Sequence of chain 34.H:
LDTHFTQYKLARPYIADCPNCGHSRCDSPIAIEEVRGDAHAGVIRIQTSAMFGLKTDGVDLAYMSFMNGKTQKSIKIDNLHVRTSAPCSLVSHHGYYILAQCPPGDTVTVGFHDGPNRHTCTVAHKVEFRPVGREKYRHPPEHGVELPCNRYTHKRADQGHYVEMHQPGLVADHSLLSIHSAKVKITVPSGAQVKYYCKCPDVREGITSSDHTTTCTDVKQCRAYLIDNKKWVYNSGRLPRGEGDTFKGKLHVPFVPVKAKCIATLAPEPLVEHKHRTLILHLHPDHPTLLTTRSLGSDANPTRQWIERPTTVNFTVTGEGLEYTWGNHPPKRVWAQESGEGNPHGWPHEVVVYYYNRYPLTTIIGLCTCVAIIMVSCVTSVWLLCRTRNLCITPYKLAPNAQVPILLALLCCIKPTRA

Binding-site contacts:
Ligand atom C4 contacts residue LYS156 of chain 34.H at 4.0 Å.
Ligand atom O6B contacts residue HIS155 of chain 34.H at 3.3 Å (h-bond).
Ligand atom O5B contacts residue LYS156 of chain 34.H at 3.3 Å.
Ligand atom SAG contacts residue THR4 of chain 34.H at 3.9 Å.
Ligand atom C6 contacts residue HIS155 of chain 34.H at 3.4 Å.
Ligand atom O4 contacts residue SER93 of chain 34.H at 3.0 Å (h-bond).
Ligand atom C6 contacts residue HIS94 of chain 34.H at 3.9 Å.
Ligand atom OAF contacts residue THR4 of chain 34.H at 2.9 Å (h-bond).
Ligand atom O6A contacts residue LEU62 of chain 34.H at 3.4 Å.
Ligand atom O6B contacts residue LEU62 of chain 34.H at 4.0 Å.
Ligand atom SAG contacts residue ARG157 of chain 34.H at 3.6 Å (salt-bridge).
Ligand atom OAF contacts residue ALA158 of chain 34.H at 3.3 Å.
Ligand atom O6A contacts residue SER93 of chain 34.H at 3.2 Å.
Ligand atom OAH contacts residue THR4 of chain 34.H at 3.7 Å.
Ligand atom C3 contacts residue ALA158 of chain 34.H at 4.0 Å (hydrophobic).
Ligand atom O4 contacts residue HIS155 of chain 34.H at 3.5 Å (h-bond).
Ligand atom O3 contacts residue LYS156 of chain 34.H at 3.0 Å.
Ligand atom O5 contacts residue LYS156 of chain 34.H at 3.4 Å.
Ligand atom C2 contacts residue ALA158 of chain 34.H at 3.7 Å (hydrophobic).
Ligand atom O6B contacts residue ARG157 of chain 34.H at 3.3 Å (salt-bridge).
Ligand atom OAF contacts residue ARG157 of chain 34.H at 2.8 Å (salt-bridge).
Ligand atom C5 contacts residue LEU62 of chain 34.H at 3.8 Å (hydrophobic).
Ligand atom O5 contacts residue ARG157 of chain 34.H at 3.8 Å.
Ligand atom C6 contacts residue LEU62 of chain 34.H at 3.5 Å (hydrophobic).
Ligand atom C6 contacts residue SER93 of chain 34.H at 4.0 Å.
Ligand atom O3 contacts residue ARG157 of chain 34.H at 3.3 Å (salt-bridge).
Ligand atom O6A contacts residue HIS94 of chain 34.H at 3.2 Å (h-bond).
Ligand atom O6A contacts residue HIS155 of chain 34.H at 3.8 Å.
Ligand atom OAH contacts residue ARG157 of chain 34.H at 3.1 Å (salt-bridge).
Ligand atom OAH contacts residue ASP3 of chain 34.H at 4.0 Å.
Ligand atom O3 contacts residue ALA158 of chain 34.H at 3.0 Å (h-bond).
Ligand atom O6B contacts residue LYS156 of chain 34.H at 3.3 Å.
Ligand atom O4 contacts residue LYS156 of chain 34.H at 3.5 Å.
Ligand atom C5 contacts residue HIS155 of chain 34.H at 4.0 Å.
Ligand atom O6B contacts residue HIS94 of chain 34.H at 4.0 Å.
Ligand atom OBI contacts residue LYS156 of chain 34.H at 4.0 Å.
Ligand atom C3 contacts residue ARG157 of chain 34.H at 3.7 Å.
Ligand atom O5 contacts residue HIS155 of chain 34.H at 3.6 Å.
Ligand atom OAH contacts residue LEU2 of chain 34.H at 2.8 Å (h-bond).
Ligand atom C3 contacts residue LYS156 of chain 34.H at 4.0 Å.

The protein below binds the small molecule below.
Small molecule (SMILES): O=C(O)[C@@H]1O[C@H](O[C@H]2[C@@H](OS(=O)(=O)O)O[C@@H](O)[C@H](NS(=O)(=O)O)[C@H]2O)[C@@H](OS(=O)(=O)O)[C@H](O)[C@@H]1O